A protein and the small-molecule ligand that binds it are described below.
Small molecule (SMILES): CC(=O)N[C@H]1[C@H]([C@H](O)[C@H](O)CO)O[C@@](O[C@H](CO)[C@@H](O)[C@@H]2O[C@@H](C(=O)O)C[C@H](O)[C@H]2NC(C)=O)(C(=O)O)C[C@@H]1O

Sequence of chain 59.B:
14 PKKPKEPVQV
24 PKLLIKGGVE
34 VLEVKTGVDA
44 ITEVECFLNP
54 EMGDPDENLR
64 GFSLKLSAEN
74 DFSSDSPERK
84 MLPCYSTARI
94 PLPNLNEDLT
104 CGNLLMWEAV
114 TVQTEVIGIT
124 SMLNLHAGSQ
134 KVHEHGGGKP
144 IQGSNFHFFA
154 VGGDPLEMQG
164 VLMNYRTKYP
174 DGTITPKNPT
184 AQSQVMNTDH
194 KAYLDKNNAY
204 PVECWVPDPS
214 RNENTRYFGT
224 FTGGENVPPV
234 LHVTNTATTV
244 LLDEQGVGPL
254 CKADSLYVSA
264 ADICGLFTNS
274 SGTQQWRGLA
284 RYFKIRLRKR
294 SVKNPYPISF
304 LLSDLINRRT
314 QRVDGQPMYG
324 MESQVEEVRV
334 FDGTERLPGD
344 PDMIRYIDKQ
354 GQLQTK

Sequence of chain 59.D:
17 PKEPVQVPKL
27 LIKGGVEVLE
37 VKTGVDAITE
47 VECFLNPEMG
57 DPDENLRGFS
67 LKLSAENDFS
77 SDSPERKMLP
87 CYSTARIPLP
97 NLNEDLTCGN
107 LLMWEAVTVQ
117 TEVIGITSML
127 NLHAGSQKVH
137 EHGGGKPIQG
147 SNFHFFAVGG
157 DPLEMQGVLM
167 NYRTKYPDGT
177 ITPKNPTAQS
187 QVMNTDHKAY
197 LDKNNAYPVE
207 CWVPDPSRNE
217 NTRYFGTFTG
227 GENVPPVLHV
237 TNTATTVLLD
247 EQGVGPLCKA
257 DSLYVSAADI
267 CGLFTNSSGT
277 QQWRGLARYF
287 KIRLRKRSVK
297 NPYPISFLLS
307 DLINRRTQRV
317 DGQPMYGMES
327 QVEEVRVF

Sequence of chain 59.C:
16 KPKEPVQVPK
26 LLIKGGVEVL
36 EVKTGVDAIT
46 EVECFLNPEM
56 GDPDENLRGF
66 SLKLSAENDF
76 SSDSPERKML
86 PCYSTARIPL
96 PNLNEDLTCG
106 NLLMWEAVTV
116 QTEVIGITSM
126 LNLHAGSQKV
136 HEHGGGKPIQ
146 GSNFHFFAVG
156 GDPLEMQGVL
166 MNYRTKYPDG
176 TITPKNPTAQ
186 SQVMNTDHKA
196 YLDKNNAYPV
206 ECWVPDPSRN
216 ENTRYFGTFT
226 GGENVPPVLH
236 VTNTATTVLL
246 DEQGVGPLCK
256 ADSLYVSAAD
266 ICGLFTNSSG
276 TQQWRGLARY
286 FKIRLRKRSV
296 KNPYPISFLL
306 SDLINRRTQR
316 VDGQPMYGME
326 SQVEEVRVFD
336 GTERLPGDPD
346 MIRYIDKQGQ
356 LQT

Binding-site contacts:
Ligand atom O8 contacts residue THR276 of chain 59.C at 3.6 Å.
Ligand atom O1B contacts residue SER274 of chain 59.C at 2.9 Å (h-bond).
Ligand atom C6 contacts residue LYS68 of chain 59.C at 4.2 Å.
Ligand atom O9 contacts residue LYS68 of chain 59.C at 2.9 Å (salt-bridge).
Ligand atom C5 contacts residue ASN272 of chain 59.C at 4.1 Å.
Ligand atom O10 contacts residue PHE75 of chain 59.D at 3.8 Å.
Ligand atom O9 contacts residue LEU67 of chain 59.C at 3.4 Å.
Ligand atom C7 contacts residue GLN278 of chain 59.C at 3.8 Å.
Ligand atom C11 contacts residue GLN278 of chain 59.C at 3.5 Å.
Ligand atom C11 contacts residue PHE75 of chain 59.D at 3.3 Å (hydrophobic).
Ligand atom C11 contacts residue ASN272 of chain 59.C at 3.6 Å.
Ligand atom O1B contacts residue LYS68 of chain 59.C at 3.9 Å.
Ligand atom N5 contacts residue ASN272 of chain 59.C at 3.2 Å (h-bond).
Ligand atom C10 contacts residue GLN278 of chain 59.C at 4.0 Å.
Ligand atom C11 contacts residue THR276 of chain 59.C at 3.3 Å.
Ligand atom C1 contacts residue LYS68 of chain 59.C at 3.6 Å.
Ligand atom C1 contacts residue ASN272 of chain 59.C at 4.1 Å.
Ligand atom O9 contacts residue GLN278 of chain 59.C at 3.9 Å.
Ligand atom O8 contacts residue LYS68 of chain 59.C at 3.4 Å.
Ligand atom C9 contacts residue GLN278 of chain 59.C at 3.1 Å.
Ligand atom C11 contacts residue PHE270 of chain 59.C at 3.8 Å (hydrophobic).
Ligand atom O8 contacts residue ASN272 of chain 59.C at 3.4 Å (h-bond).
Ligand atom C10 contacts residue ASN272 of chain 59.C at 3.9 Å.
Ligand atom C8 contacts residue GLN278 of chain 59.C at 3.6 Å.
Ligand atom C6 contacts residue ASN272 of chain 59.C at 3.7 Å.
Ligand atom O1A contacts residue LYS68 of chain 59.C at 2.8 Å.
Ligand atom C11 contacts residue SER274 of chain 59.C at 4.1 Å.
Ligand atom C1 contacts residue THR276 of chain 59.C at 3.2 Å.
Ligand atom O8 contacts residue GLN278 of chain 59.C at 3.4 Å (h-bond).
Ligand atom C1 contacts residue SER274 of chain 59.C at 4.1 Å.
Ligand atom C11 contacts residue HIS138 of chain 59.B at 3.1 Å.
Ligand atom C9 contacts residue LYS68 of chain 59.C at 3.8 Å.
Ligand atom C9 contacts residue LEU67 of chain 59.C at 4.1 Å (hydrophobic).
Ligand atom C10 contacts residue PHE75 of chain 59.D at 4.1 Å (hydrophobic).
Ligand atom N5 contacts residue GLN278 of chain 59.C at 3.7 Å.
Ligand atom O1A contacts residue THR276 of chain 59.C at 2.3 Å (h-bond).
Ligand atom O1B contacts residue THR276 of chain 59.C at 3.5 Å (h-bond).
Ligand atom O7 contacts residue LEU62 of chain 59.C at 4.0 Å.
Ligand atom C11 contacts residue PHE65 of chain 59.C at 3.4 Å (hydrophobic).
Ligand atom O1A contacts residue ASN272 of chain 59.C at 3.6 Å (h-bond).